Sequence of chain 1.B:
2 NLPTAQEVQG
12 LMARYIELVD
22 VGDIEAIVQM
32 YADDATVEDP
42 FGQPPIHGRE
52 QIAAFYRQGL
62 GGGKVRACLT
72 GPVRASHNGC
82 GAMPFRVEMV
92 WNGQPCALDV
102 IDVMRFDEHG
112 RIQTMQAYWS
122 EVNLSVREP

A small-molecule ligand and the protein it binds are described below.
Small molecule (SMILES): C[C@H](CCC(=O)O)[C@H]1CC[C@H]2[C@@H]3CC[C@@H]4C[C@H](O)CC[C@]4(C)[C@H]3C[C@H](O)[C@]12C

Binding-site contacts:
Ligand atom C21 contacts residue TYR57 of chain 1.B at 4.3 Å (hydrophobic).
Ligand atom C23 contacts residue ASP40 of chain 1.B at 3.2 Å.
Ligand atom C15 contacts residue VAL88 of chain 1.B at 4.2 Å (hydrophobic).
Ligand atom O4 contacts residue TYR16 of chain 1.B at 2.6 Å (h-bond).
Ligand atom C22 contacts residue ASP40 of chain 1.B at 3.2 Å.
Ligand atom C7 contacts residue MET90 of chain 1.B at 4.4 Å (hydrophobic).
Ligand atom C22 contacts residue TYR16 of chain 1.B at 3.5 Å (hydrophobic).
Ligand atom C23 contacts residue PHE86 of chain 1.B at 4.4 Å (hydrophobic).
Ligand atom C8 contacts residue LEU99 of chain 1.B at 3.9 Å (hydrophobic).
Ligand atom C13 contacts residue GLY60 of chain 1.B at 3.6 Å.
Ligand atom C23 contacts residue ASP103 of chain 1.B at 3.6 Å.
Ligand atom O3 contacts residue MET116 of chain 1.B at 3.8 Å.
Ligand atom C22 contacts residue PHE56 of chain 1.B at 4.0 Å (hydrophobic).
Ligand atom C22 contacts residue TYR57 of chain 1.B at 4.2 Å (hydrophobic).
Ligand atom C21 contacts residue TYR16 of chain 1.B at 3.9 Å (hydrophobic).
Ligand atom O3 contacts residue ALA118 of chain 1.B at 3.5 Å.
Ligand atom C8 contacts residue MET90 of chain 1.B at 4.3 Å (hydrophobic).
Ligand atom C2 contacts residue TRP120 of chain 1.B at 3.8 Å (hydrophobic).
Ligand atom C20 contacts residue LEU61 of chain 1.B at 4.4 Å (hydrophobic).
Ligand atom C20 contacts residue GLY60 of chain 1.B at 4.0 Å.
Ligand atom O3 contacts residue ASP103 of chain 1.B at 3.4 Å (salt-bridge).
Ligand atom C17 contacts residue ASP40 of chain 1.B at 4.4 Å.
Ligand atom C15 contacts residue LEU99 of chain 1.B at 3.9 Å (hydrophobic).
Ligand atom O4 contacts residue ASP103 of chain 1.B at 2.8 Å (salt-bridge).
Ligand atom O4 contacts residue MET116 of chain 1.B at 3.8 Å.
Ligand atom C14 contacts residue GLY60 of chain 1.B at 3.5 Å.
Ligand atom C23 contacts residue MET116 of chain 1.B at 3.6 Å (hydrophobic).
Ligand atom O4 contacts residue PHE86 of chain 1.B at 3.9 Å.
Ligand atom C8 contacts residue TRP120 of chain 1.B at 4.2 Å (hydrophobic).
Ligand atom C16 contacts residue VAL88 of chain 1.B at 4.0 Å (hydrophobic).
Ligand atom C23 contacts residue TYR16 of chain 1.B at 3.5 Å (hydrophobic).
Ligand atom C9 contacts residue MET90 of chain 1.B at 4.2 Å (hydrophobic).
Ligand atom C24 contacts residue TYR57 of chain 1.B at 3.9 Å (hydrophobic).
Ligand atom C24 contacts residue PHE56 of chain 1.B at 3.9 Å (hydrophobic).
Ligand atom C24 contacts residue LEU61 of chain 1.B at 4.3 Å (hydrophobic).
Ligand atom O3 contacts residue PHE86 of chain 1.B at 4.3 Å.
Ligand atom O3 contacts residue ASP40 of chain 1.B at 2.6 Å (salt-bridge).
Ligand atom C22 contacts residue MET116 of chain 1.B at 4.0 Å (hydrophobic).
Ligand atom O1 contacts residue GLY60 of chain 1.B at 4.4 Å.
Ligand atom O1 contacts residue PHE56 of chain 1.B at 3.6 Å.